A small-molecule ligand and the protein it binds are described below.
Small molecule (SMILES): O=C(O)C[C@@H]1C(=O)Nc2ccccc21

Sequence of chain 1.F:
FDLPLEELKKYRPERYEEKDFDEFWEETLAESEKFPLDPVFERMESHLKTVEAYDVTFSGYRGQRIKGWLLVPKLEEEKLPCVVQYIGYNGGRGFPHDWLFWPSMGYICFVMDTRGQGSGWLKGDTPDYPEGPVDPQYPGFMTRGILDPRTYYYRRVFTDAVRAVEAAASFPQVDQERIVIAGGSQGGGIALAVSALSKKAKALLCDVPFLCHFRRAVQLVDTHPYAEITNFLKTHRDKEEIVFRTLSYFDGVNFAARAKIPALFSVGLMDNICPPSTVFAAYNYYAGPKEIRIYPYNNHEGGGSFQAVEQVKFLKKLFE

Binding-site contacts:
Ligand atom C10 contacts residue TRP136 of chain 1.F at 4.1 Å (hydrophobic).
Ligand atom C10 contacts residue GLY103 of chain 1.F at 3.8 Å.
Ligand atom C11 contacts residue TYR104 of chain 1.F at 3.4 Å (hydrophobic).
Ligand atom O13 contacts residue SER200 of chain 1.F at 2.9 Å (h-bond).
Ligand atom C7 contacts residue PRO240 of chain 1.F at 4.5 Å (hydrophobic).
Ligand atom C11 contacts residue SER200 of chain 1.F at 3.1 Å.
Ligand atom O13 contacts residue GLY199 of chain 1.F at 4.3 Å.
Ligand atom C11 contacts residue HIS315 of chain 1.F at 4.0 Å.
Ligand atom C9 contacts residue TYR104 of chain 1.F at 4.0 Å (hydrophobic).
Ligand atom C6 contacts residue PRO240 of chain 1.F at 4.0 Å (hydrophobic).
Ligand atom C5 contacts residue ASN105 of chain 1.F at 4.4 Å.
Ligand atom C6 contacts residue HIS239 of chain 1.F at 3.6 Å.
Ligand atom O14 contacts residue HIS315 of chain 1.F at 2.9 Å (h-bond).
Ligand atom N1 contacts residue HIS315 of chain 1.F at 3.7 Å.
Ligand atom C5 contacts residue TYR104 of chain 1.F at 3.9 Å (hydrophobic).
Ligand atom C10 contacts residue TYR104 of chain 1.F at 3.3 Å (hydrophobic).
Ligand atom C3 contacts residue TRP136 of chain 1.F at 4.3 Å (hydrophobic).
Ligand atom C3 contacts residue TYR104 of chain 1.F at 3.8 Å (hydrophobic).
Ligand atom C11 contacts residue GLN201 of chain 1.F at 4.1 Å.
Ligand atom O14 contacts residue SER200 of chain 1.F at 2.6 Å (h-bond).
Ligand atom O13 contacts residue GLY103 of chain 1.F at 3.4 Å.
Ligand atom C4 contacts residue TYR104 of chain 1.F at 3.6 Å (hydrophobic).
Ligand atom C5 contacts residue PRO240 of chain 1.F at 4.0 Å (hydrophobic).
Ligand atom O13 contacts residue GLN201 of chain 1.F at 3.0 Å (h-bond).
Ligand atom O13 contacts residue TYR104 of chain 1.F at 2.8 Å (h-bond).
Ligand atom C7 contacts residue HIS239 of chain 1.F at 3.9 Å.
Ligand atom C11 contacts residue GLY103 of chain 1.F at 4.0 Å.
Ligand atom C2 contacts residue HIS315 of chain 1.F at 4.0 Å.
Ligand atom O12 contacts residue HIS315 of chain 1.F at 3.7 Å.